Binding-site contacts:
Ligand atom O6 contacts residue GLU153 of chain 1.A at 3.3 Å.
Ligand atom N2 contacts residue GLU152 of chain 1.A at 3.7 Å.
Ligand atom O7 contacts residue GLU174 of chain 1.A at 3.5 Å (salt-bridge).
Ligand atom C6 contacts residue GLU216 of chain 1.A at 3.7 Å.
Ligand atom C1 contacts residue ILE154 of chain 1.A at 3.8 Å (hydrophobic).
Ligand atom C3 contacts residue ASN173 of chain 1.A at 3.8 Å.
Ligand atom C1 contacts residue GLU153 of chain 1.A at 3.7 Å.
Ligand atom C1 contacts residue ASN173 of chain 1.A at 1.5 Å.
Ligand atom O4 contacts residue LYS212 of chain 1.A at 4.5 Å.
Ligand atom C1 contacts residue LYS212 of chain 1.A at 4.2 Å.
Ligand atom O5 contacts residue ASN173 of chain 1.A at 2.5 Å (h-bond).
Ligand atom N2 contacts residue ASN173 of chain 1.A at 2.7 Å (h-bond).
Ligand atom C6 contacts residue GLU153 of chain 1.A at 4.4 Å.
Ligand atom C8 contacts residue ASN173 of chain 1.A at 3.6 Å.
Ligand atom C8 contacts residue GLU174 of chain 1.A at 2.6 Å.
Ligand atom C5 contacts residue GLU153 of chain 1.A at 4.4 Å.
Ligand atom C7 contacts residue GLU174 of chain 1.A at 3.5 Å.
Ligand atom C7 contacts residue ASN173 of chain 1.A at 3.3 Å.
Ligand atom O5 contacts residue ILE154 of chain 1.A at 3.3 Å (h-bond).
Ligand atom C5 contacts residue ASN173 of chain 1.A at 3.8 Å.
Ligand atom C2 contacts residue GLU152 of chain 1.A at 3.9 Å.
Ligand atom O7 contacts residue ASN173 of chain 1.A at 4.1 Å.
Ligand atom C6 contacts residue LYS212 of chain 1.A at 4.1 Å.
Ligand atom O6 contacts residue ILE154 of chain 1.A at 3.7 Å.
Ligand atom O6 contacts residue GLU216 of chain 1.A at 2.6 Å (salt-bridge).
Ligand atom C2 contacts residue ASN173 of chain 1.A at 2.4 Å.
Ligand atom C8 contacts residue LYS212 of chain 1.A at 3.1 Å.
Ligand atom C1 contacts residue GLU152 of chain 1.A at 3.9 Å.
Ligand atom C5 contacts residue LYS212 of chain 1.A at 4.1 Å.
Ligand atom O5 contacts residue GLU153 of chain 1.A at 3.4 Å.
Ligand atom C3 contacts residue LYS212 of chain 1.A at 4.2 Å.
Ligand atom C2 contacts residue GLU153 of chain 1.A at 4.2 Å.
Ligand atom C4 contacts residue ASN173 of chain 1.A at 4.3 Å.

Sequence of chain 1.A:
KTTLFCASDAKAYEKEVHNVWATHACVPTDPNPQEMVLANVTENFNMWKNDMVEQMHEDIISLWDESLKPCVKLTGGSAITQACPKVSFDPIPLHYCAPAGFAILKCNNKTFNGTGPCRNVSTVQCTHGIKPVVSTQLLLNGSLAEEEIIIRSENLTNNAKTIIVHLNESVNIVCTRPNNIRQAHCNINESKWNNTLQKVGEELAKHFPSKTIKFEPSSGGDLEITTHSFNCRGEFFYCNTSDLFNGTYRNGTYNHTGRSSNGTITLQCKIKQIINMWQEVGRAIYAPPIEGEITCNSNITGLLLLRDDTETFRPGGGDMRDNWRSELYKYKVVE

The small molecule below binds the protein below.
Small molecule (SMILES): CC(=O)N[C@@H]1[C@@H](O)[C@H](O)[C@@H](CO)O[C@H]1O